Sequence of chain 1.B:
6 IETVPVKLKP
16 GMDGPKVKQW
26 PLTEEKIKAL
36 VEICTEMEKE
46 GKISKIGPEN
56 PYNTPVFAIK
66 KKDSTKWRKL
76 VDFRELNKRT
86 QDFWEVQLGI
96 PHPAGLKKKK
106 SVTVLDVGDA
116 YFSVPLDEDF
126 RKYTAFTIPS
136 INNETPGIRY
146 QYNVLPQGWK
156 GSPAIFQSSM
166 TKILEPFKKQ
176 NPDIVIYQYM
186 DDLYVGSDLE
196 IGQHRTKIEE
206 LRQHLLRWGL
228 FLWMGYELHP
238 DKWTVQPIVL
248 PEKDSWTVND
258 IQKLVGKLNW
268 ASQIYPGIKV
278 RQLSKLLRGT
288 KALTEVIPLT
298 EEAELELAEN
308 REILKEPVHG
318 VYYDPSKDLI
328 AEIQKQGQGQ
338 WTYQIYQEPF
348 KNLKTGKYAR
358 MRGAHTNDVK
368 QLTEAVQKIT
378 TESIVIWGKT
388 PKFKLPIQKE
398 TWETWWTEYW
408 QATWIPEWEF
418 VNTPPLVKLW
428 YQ

Binding-site contacts:
Ligand atom C19 contacts residue HIS237 of chain 1.A at 3.2 Å.
Ligand atom N6 contacts residue TRP231 of chain 1.A at 3.4 Å.
Ligand atom C9 contacts residue GLU139 of chain 1.B at 3.5 Å.
Ligand atom C18 contacts residue TYR320 of chain 1.A at 3.6 Å (hydrophobic).
Ligand atom C19 contacts residue PRO238 of chain 1.A at 3.8 Å (hydrophobic).
Ligand atom C13 contacts residue HIS237 of chain 1.A at 3.6 Å.
Ligand atom C20 contacts residue TRP231 of chain 1.A at 3.4 Å (hydrophobic).
Ligand atom C10 contacts residue GLU139 of chain 1.B at 3.8 Å.
Ligand atom N3 contacts residue LEU102 of chain 1.A at 3.8 Å.
Ligand atom C22 contacts residue TRP231 of chain 1.A at 3.3 Å (hydrophobic).
Ligand atom C3 contacts residue TYR183 of chain 1.A at 3.5 Å (hydrophobic).
Ligand atom C4 contacts residue TYR183 of chain 1.A at 3.3 Å (hydrophobic).
Ligand atom C17 contacts residue LYS105 of chain 1.A at 3.6 Å.
Ligand atom C18 contacts residue HIS237 of chain 1.A at 3.3 Å.
Ligand atom N5 contacts residue PHE229 of chain 1.A at 3.6 Å.
Ligand atom N2 contacts residue LYS103 of chain 1.A at 3.2 Å (salt-bridge).
Ligand atom N1 contacts residue TYR183 of chain 1.A at 3.6 Å.
Ligand atom C21 contacts residue TYR190 of chain 1.A at 3.8 Å (hydrophobic).
Ligand atom N4 contacts residue LYS103 of chain 1.A at 2.6 Å (salt-bridge).
Ligand atom N4 contacts residue LYS105 of chain 1.A at 3.7 Å.
Ligand atom C5 contacts residue TYR183 of chain 1.A at 3.5 Å (hydrophobic).
Ligand atom N5 contacts residue PRO238 of chain 1.A at 3.4 Å (h-bond).
Ligand atom C6 contacts residue TYR183 of chain 1.A at 3.4 Å (hydrophobic).
Ligand atom N6 contacts residue PHE229 of chain 1.A at 3.5 Å.
Ligand atom C18 contacts residue PRO238 of chain 1.A at 3.6 Å (hydrophobic).
Ligand atom C12 contacts residue LYS103 of chain 1.A at 3.6 Å.
Ligand atom N2 contacts residue LYS105 of chain 1.A at 3.7 Å.
Ligand atom C16 contacts residue LYS105 of chain 1.A at 3.7 Å.
Ligand atom C12 contacts residue LEU102 of chain 1.A at 3.7 Å (hydrophobic).
Ligand atom C17 contacts residue LYS103 of chain 1.A at 3.1 Å.
Ligand atom C16 contacts residue LYS103 of chain 1.A at 3.3 Å.
Ligand atom N4 contacts residue LEU102 of chain 1.A at 3.5 Å.
Ligand atom N5 contacts residue HIS237 of chain 1.A at 3.2 Å.
Ligand atom N5 contacts residue LEU236 of chain 1.A at 3.4 Å (h-bond).
Ligand atom C2 contacts residue TYR190 of chain 1.A at 3.5 Å (hydrophobic).
Ligand atom C22 contacts residue TYR190 of chain 1.A at 3.5 Å (hydrophobic).
Ligand atom C8 contacts residue LEU102 of chain 1.A at 3.8 Å (hydrophobic).
Ligand atom N6 contacts residue TYR190 of chain 1.A at 3.2 Å (h-bond).
Ligand atom C8 contacts residue TYR183 of chain 1.A at 3.7 Å (hydrophobic).
Ligand atom C1 contacts residue TYR183 of chain 1.A at 3.6 Å (hydrophobic).

The protein below binds the small molecule below.
Small molecule (SMILES): Cc1cc(/C=C/C#N)cc(C)c1Nc1ccnc(Nc2ccc(C#N)cc2)n1

Sequence of chain 1.A:
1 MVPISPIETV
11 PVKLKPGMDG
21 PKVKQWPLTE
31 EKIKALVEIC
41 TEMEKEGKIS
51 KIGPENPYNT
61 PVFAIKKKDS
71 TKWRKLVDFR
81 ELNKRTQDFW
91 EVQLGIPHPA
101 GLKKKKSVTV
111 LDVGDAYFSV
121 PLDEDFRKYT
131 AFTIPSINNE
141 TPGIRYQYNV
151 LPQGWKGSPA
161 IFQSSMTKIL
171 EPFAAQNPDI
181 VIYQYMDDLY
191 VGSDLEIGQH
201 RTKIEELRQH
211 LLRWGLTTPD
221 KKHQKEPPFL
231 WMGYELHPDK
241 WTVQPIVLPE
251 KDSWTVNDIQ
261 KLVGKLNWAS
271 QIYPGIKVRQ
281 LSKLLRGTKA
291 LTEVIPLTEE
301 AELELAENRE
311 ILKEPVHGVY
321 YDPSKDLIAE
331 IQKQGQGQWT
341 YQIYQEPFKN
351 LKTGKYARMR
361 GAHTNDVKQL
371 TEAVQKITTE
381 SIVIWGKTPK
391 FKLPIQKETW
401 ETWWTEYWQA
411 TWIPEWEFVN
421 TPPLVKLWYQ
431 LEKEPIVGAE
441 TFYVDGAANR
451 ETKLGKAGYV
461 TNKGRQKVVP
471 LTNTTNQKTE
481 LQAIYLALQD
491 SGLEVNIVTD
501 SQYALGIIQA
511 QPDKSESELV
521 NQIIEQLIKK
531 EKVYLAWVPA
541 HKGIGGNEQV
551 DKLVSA